Sequence of chain 1.D:
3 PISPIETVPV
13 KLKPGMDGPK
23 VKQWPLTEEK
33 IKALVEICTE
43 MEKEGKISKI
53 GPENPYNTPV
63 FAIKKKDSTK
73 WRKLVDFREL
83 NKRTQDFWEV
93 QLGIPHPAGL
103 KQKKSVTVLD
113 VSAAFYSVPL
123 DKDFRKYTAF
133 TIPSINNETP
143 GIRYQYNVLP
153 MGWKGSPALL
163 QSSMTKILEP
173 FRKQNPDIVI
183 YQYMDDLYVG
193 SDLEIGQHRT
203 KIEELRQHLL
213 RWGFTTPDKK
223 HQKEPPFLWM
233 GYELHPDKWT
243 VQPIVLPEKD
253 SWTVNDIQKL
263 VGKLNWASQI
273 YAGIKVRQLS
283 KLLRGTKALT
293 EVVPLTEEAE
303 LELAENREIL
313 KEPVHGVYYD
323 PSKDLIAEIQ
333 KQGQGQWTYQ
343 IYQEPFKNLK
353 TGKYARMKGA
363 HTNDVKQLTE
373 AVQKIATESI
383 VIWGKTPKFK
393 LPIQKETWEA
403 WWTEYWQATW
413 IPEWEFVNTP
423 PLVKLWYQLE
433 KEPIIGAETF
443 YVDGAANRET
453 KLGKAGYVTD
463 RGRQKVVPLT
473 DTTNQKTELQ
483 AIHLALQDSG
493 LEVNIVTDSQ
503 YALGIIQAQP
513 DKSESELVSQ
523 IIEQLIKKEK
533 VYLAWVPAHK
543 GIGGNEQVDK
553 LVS

This protein binds this small molecule.
Small molecule (SMILES): Nc1nc2c(ncn2[C@H]2C[C@H](O)[C@@H](CO[P](=O)(O)O[P](=O)(O)OP(=O)(O)O)O2)c(=O)[nH]1

Binding-site contacts:
Ligand atom O6 contacts residue ARG74 of chain 1.D at 3.8 Å.
Ligand atom O5' contacts residue ARG74 of chain 1.D at 3.7 Å.
Ligand atom C2' contacts residue MET153 of chain 1.D at 3.9 Å (hydrophobic).
Ligand atom O1B contacts residue LYS67 of chain 1.D at 3.9 Å.
Ligand atom O3B contacts residue ALA115 of chain 1.D at 4.0 Å.
Ligand atom O1G contacts residue LYS222 of chain 1.D at 2.6 Å (salt-bridge).
Ligand atom N1 contacts residue LEU76 of chain 1.D at 3.8 Å.
Ligand atom O3' contacts residue MET153 of chain 1.D at 3.9 Å.
Ligand atom O1B contacts residue MET153 of chain 1.D at 3.9 Å.
Ligand atom O1G contacts residue ALA115 of chain 1.D at 3.9 Å.
Ligand atom C5' contacts residue ASP187 of chain 1.D at 3.4 Å.
Ligand atom O2A contacts residue ARG74 of chain 1.D at 3.1 Å (salt-bridge).
Ligand atom O3G contacts residue SER114 of chain 1.D at 3.7 Å.
Ligand atom O1G contacts residue MG1 of chain 1.K at 3.8 Å.
Ligand atom PG contacts residue ALA115 of chain 1.D at 4.0 Å.
Ligand atom O1B contacts residue ARG74 of chain 1.D at 2.8 Å (salt-bridge).
Ligand atom PG contacts residue LYS222 of chain 1.D at 4.0 Å.
Ligand atom C6 contacts residue ARG74 of chain 1.D at 3.9 Å.
Ligand atom O2B contacts residue ALA115 of chain 1.D at 3.6 Å.
Ligand atom O3A contacts residue LYS222 of chain 1.D at 4.0 Å.
Ligand atom N2 contacts residue MET153 of chain 1.D at 3.9 Å.
Ligand atom O2B contacts residue MG1 of chain 1.K at 2.8 Å.
Ligand atom C4' contacts residue ASP187 of chain 1.D at 4.0 Å.
Ligand atom O3A contacts residue MG1 of chain 1.K at 3.6 Å.
Ligand atom O1G contacts residue SER114 of chain 1.D at 3.6 Å.
Ligand atom O3G contacts residue ALA115 of chain 1.D at 3.5 Å (h-bond).
Ligand atom N2 contacts residue GLY154 of chain 1.D at 3.3 Å (h-bond).
Ligand atom O4' contacts residue MET186 of chain 1.D at 3.9 Å.
Ligand atom O1A contacts residue ASP187 of chain 1.D at 3.8 Å.
Ligand atom PB contacts residue MG1 of chain 1.K at 3.7 Å.
Ligand atom C5' contacts residue MG1 of chain 1.K at 4.0 Å.
Ligand atom C8 contacts residue ARG74 of chain 1.D at 3.5 Å.
Ligand atom O3' contacts residue MG1 of chain 1.K at 3.9 Å.
Ligand atom C5 contacts residue ARG74 of chain 1.D at 3.8 Å.
Ligand atom C3' contacts residue MET153 of chain 1.D at 3.9 Å (hydrophobic).
Ligand atom O3B contacts residue LYS67 of chain 1.D at 4.1 Å.
Ligand atom N7 contacts residue ARG74 of chain 1.D at 3.4 Å.
Ligand atom N9 contacts residue ARG74 of chain 1.D at 3.9 Å.
Ligand atom O3' contacts residue PHE117 of chain 1.D at 3.6 Å.
Ligand atom C2' contacts residue PHE117 of chain 1.D at 3.8 Å (hydrophobic).